A protein and the small-molecule ligand that binds it are described below.
Small molecule (SMILES): CC(=O)N[C@H]1[C@H](O[C@H]2[C@H](O)[C@@H](NC(C)=O)CO[C@@H]2CO)O[C@H](CO)[C@@H](O[C@@H]2O[C@H](CO)[C@@H](O)[C@H](O)[C@@H]2O)[C@@H]1O

Binding-site contacts:
Ligand atom C7 contacts residue ASN349 of chain 1.B at 3.5 Å.
Ligand atom C8 contacts residue GLY345 of chain 1.B at 3.6 Å.
Ligand atom C7 contacts residue GLY345 of chain 1.B at 3.8 Å.
Ligand atom C8 contacts residue PHE344 of chain 1.B at 4.5 Å (hydrophobic).
Ligand atom O7 contacts residue GLY345 of chain 1.B at 3.6 Å.
Ligand atom C2 contacts residue ASN349 of chain 1.B at 2.4 Å.
Ligand atom C5 contacts residue ASN349 of chain 1.B at 3.7 Å.
Ligand atom C4 contacts residue ASN349 of chain 1.B at 4.2 Å.
Ligand atom O7 contacts residue ASN349 of chain 1.B at 3.7 Å.
Ligand atom C3 contacts residue ASN349 of chain 1.B at 3.6 Å.
Ligand atom O5 contacts residue ASN349 of chain 1.B at 2.4 Å (h-bond).
Ligand atom C1 contacts residue ASN349 of chain 1.B at 1.4 Å.
Ligand atom C8 contacts residue PHE348 of chain 1.B at 4.2 Å (hydrophobic).
Ligand atom N2 contacts residue ASN349 of chain 1.B at 2.8 Å (h-bond).

Sequence of chain 1.B:
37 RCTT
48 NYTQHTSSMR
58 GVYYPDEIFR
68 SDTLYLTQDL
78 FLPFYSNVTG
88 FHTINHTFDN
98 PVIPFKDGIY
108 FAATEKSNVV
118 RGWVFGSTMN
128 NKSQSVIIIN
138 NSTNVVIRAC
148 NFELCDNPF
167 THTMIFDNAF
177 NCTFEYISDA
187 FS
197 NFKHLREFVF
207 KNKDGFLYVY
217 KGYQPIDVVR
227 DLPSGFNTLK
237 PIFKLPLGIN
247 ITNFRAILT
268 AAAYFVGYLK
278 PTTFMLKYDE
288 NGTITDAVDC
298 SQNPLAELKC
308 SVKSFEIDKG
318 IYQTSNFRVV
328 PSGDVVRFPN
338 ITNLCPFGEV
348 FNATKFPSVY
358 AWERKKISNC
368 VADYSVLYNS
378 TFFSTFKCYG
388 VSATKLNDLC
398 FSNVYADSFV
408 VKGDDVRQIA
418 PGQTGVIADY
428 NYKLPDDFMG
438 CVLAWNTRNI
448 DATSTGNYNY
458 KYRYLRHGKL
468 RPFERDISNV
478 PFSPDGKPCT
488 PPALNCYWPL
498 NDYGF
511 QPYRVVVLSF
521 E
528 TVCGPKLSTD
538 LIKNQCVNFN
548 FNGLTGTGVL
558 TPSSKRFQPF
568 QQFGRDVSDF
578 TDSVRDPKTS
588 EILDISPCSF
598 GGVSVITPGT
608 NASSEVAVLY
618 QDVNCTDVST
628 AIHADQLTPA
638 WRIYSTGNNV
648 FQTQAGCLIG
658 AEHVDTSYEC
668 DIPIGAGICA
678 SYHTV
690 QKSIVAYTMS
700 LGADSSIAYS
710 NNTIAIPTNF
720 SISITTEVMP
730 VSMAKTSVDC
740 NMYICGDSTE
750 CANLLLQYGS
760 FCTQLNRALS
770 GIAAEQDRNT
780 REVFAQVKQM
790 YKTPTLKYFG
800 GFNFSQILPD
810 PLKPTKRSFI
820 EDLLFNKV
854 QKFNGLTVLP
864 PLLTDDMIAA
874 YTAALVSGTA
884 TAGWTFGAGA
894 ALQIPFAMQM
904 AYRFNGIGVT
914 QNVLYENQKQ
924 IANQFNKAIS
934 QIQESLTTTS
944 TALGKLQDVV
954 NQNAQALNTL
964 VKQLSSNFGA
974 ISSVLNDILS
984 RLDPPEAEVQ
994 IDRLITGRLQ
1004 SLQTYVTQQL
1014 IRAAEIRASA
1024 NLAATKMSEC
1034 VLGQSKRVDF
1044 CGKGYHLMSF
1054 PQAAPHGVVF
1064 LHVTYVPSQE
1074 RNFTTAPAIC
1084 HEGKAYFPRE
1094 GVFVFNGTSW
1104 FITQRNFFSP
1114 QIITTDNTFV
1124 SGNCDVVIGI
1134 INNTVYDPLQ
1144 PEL